Sequence of chain 1.D:
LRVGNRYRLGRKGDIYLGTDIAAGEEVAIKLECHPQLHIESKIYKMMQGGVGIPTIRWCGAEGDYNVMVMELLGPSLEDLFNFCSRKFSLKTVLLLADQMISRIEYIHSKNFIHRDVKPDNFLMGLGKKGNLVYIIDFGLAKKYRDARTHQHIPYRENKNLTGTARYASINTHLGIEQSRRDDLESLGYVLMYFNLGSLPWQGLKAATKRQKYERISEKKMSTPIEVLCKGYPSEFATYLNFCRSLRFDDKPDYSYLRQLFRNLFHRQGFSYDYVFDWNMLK

Binding-site contacts:
Ligand atom N08 contacts residue LEU155 of chain 1.D at 4.0 Å.
Ligand atom C05 contacts residue GLU103 of chain 1.D at 4.0 Å.
Ligand atom C07 contacts residue GLU103 of chain 1.D at 3.4 Å.
Ligand atom C01 contacts residue MET102 of chain 1.D at 3.6 Å (hydrophobic).
Ligand atom C11 contacts residue GLY106 of chain 1.D at 3.0 Å.
Ligand atom C07 contacts residue ALA56 of chain 1.D at 3.9 Å (hydrophobic).
Ligand atom C11 contacts residue LEU105 of chain 1.D at 4.0 Å (hydrophobic).
Ligand atom C07 contacts residue MET102 of chain 1.D at 3.5 Å (hydrophobic).
Ligand atom C11 contacts residue LEU155 of chain 1.D at 3.2 Å (hydrophobic).
Ligand atom C04 contacts residue LEU155 of chain 1.D at 4.1 Å (hydrophobic).
Ligand atom C06 contacts residue LEU105 of chain 1.D at 3.5 Å (hydrophobic).
Ligand atom C29 contacts residue LEU105 of chain 1.D at 3.9 Å (hydrophobic).
Ligand atom N10 contacts residue LEU105 of chain 1.D at 3.3 Å (h-bond).
Ligand atom N10 contacts residue GLY106 of chain 1.D at 3.7 Å.
Ligand atom C05 contacts residue ALA56 of chain 1.D at 3.7 Å (hydrophobic).
Ligand atom C28 contacts residue LEU104 of chain 1.D at 4.1 Å (hydrophobic).
Ligand atom S31 contacts residue LEU155 of chain 1.D at 3.6 Å.
Ligand atom C09 contacts residue LEU105 of chain 1.D at 3.7 Å (hydrophobic).
Ligand atom C13 contacts residue GLY106 of chain 1.D at 3.0 Å.
Ligand atom C27 contacts residue LEU104 of chain 1.D at 3.2 Å (hydrophobic).
Ligand atom C29 contacts residue GLY106 of chain 1.D at 4.0 Å.
Ligand atom S14 contacts residue GLY106 of chain 1.D at 3.7 Å.
Ligand atom C26 contacts residue LEU104 of chain 1.D at 4.1 Å (hydrophobic).
Ligand atom C06 contacts residue ALA56 of chain 1.D at 3.6 Å (hydrophobic).
Ligand atom N08 contacts residue LEU104 of chain 1.D at 3.8 Å.
Ligand atom C29 contacts residue LEU158 of chain 1.D at 4.1 Å (hydrophobic).
Ligand atom C27 contacts residue LEU105 of chain 1.D at 3.6 Å (hydrophobic).
Ligand atom C09 contacts residue LEU155 of chain 1.D at 3.6 Å (hydrophobic).
Ligand atom C28 contacts residue LEU158 of chain 1.D at 3.6 Å (hydrophobic).
Ligand atom C26 contacts residue LEU45 of chain 1.D at 3.6 Å (hydrophobic).
Ligand atom C13 contacts residue PRO107 of chain 1.D at 3.8 Å (hydrophobic).
Ligand atom C06 contacts residue GLU103 of chain 1.D at 2.9 Å.
Ligand atom O12 contacts residue GLY106 of chain 1.D at 3.2 Å (h-bond).
Ligand atom C01 contacts residue TYR76 of chain 1.D at 3.8 Å (hydrophobic).
Ligand atom N10 contacts residue LEU155 of chain 1.D at 3.9 Å.
Ligand atom N08 contacts residue LEU105 of chain 1.D at 2.8 Å (h-bond).
Ligand atom C28 contacts residue LEU105 of chain 1.D at 3.4 Å (hydrophobic).
Ligand atom C05 contacts residue LEU105 of chain 1.D at 3.6 Å (hydrophobic).
Ligand atom C02 contacts residue MET102 of chain 1.D at 4.1 Å (hydrophobic).
Ligand atom O12 contacts residue LEU155 of chain 1.D at 2.2 Å.

A small-molecule ligand and the protein it binds are described below.
Small molecule (SMILES): Cc1ccc2nc(NC(=O)CSc3nc4c(c(=O)n3-c3ccccc3)SCC4)sc2c1